Sequence of chain 1.B:
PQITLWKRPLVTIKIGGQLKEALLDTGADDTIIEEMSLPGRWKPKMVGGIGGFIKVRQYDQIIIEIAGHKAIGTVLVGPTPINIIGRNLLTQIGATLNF

Sequence of chain 1.A:
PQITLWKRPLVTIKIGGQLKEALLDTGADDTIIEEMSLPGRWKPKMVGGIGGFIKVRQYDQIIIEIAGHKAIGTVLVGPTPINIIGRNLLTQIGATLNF

Binding-site contacts:
Ligand atom CE1 contacts residue GLY49 of chain 1.A at 3.6 Å.
Ligand atom C9 contacts residue ASP25 of chain 1.A at 3.4 Å.
Ligand atom CB contacts residue GLY48 of chain 1.A at 3.5 Å.
Ligand atom CB1 contacts residue ASP25 of chain 1.B at 3.2 Å.
Ligand atom C8 contacts residue GLY49 of chain 1.A at 3.5 Å.
Ligand atom C3 contacts residue ASP29 of chain 1.A at 3.2 Å.
Ligand atom ND2 contacts residue ASP30 of chain 1.A at 2.9 Å (salt-bridge).
Ligand atom C21 contacts residue ACT1 of chain 1.E at 3.6 Å.
Ligand atom C3A contacts residue ACT1 of chain 1.E at 3.6 Å.
Ligand atom O1 contacts residue GLY49 of chain 1.A at 3.5 Å.
Ligand atom O contacts residue ASP29 of chain 1.A at 3.2 Å (salt-bridge).
Ligand atom O contacts residue GLY27 of chain 1.A at 3.6 Å (h-bond).
Ligand atom C3 contacts residue ARG8 of chain 1.B at 3.4 Å.
Ligand atom O2 contacts residue ASP25 of chain 1.B at 2.5 Å (salt-bridge).
Ligand atom CE2 contacts residue ROC1 of chain 1.D at 3.5 Å.
Ligand atom C51 contacts residue ILE50 of chain 1.B at 3.6 Å (hydrophobic).
Ligand atom CD2 contacts residue GLY27 of chain 1.A at 3.4 Å.
Ligand atom C51 contacts residue PRO81 of chain 1.A at 3.4 Å (hydrophobic).
Ligand atom CE1 contacts residue ILE50 of chain 1.A at 3.5 Å (hydrophobic).
Ligand atom O2 contacts residue GLY27 of chain 1.A at 3.4 Å.
Ligand atom OD1 contacts residue GLY48 of chain 1.A at 3.2 Å (h-bond).
Ligand atom N2 contacts residue GLY27 of chain 1.A at 3.2 Å (h-bond).
Ligand atom CD1 contacts residue ILE50 of chain 1.A at 3.6 Å (hydrophobic).
Ligand atom ND2 contacts residue ASP29 of chain 1.A at 3.2 Å (salt-bridge).
Ligand atom C4 contacts residue ROC1 of chain 1.D at 3.5 Å.
Ligand atom OD1 contacts residue ASP30 of chain 1.A at 3.5 Å (salt-bridge).
Ligand atom C22 contacts residue ILE50 of chain 1.A at 3.3 Å (hydrophobic).
Ligand atom O2 contacts residue ASP25 of chain 1.A at 2.7 Å (salt-bridge).
Ligand atom N3 contacts residue ACT1 of chain 1.E at 3.1 Å (h-bond).
Ligand atom CM contacts residue ASP25 of chain 1.B at 3.5 Å.
Ligand atom C9 contacts residue ASP25 of chain 1.B at 3.4 Å.
Ligand atom C3 contacts residue ROC1 of chain 1.D at 3.5 Å.
Ligand atom C32 contacts residue ILE50 of chain 1.A at 3.4 Å (hydrophobic).
Ligand atom C4A contacts residue ROC1 of chain 1.D at 3.4 Å.
Ligand atom N1 contacts residue GLY48 of chain 1.A at 3.2 Å (h-bond).
Ligand atom N contacts residue GLY48 of chain 1.A at 2.9 Å (h-bond).
Ligand atom C5 contacts residue ROC1 of chain 1.D at 3.3 Å.
Ligand atom C8 contacts residue GLY48 of chain 1.A at 3.6 Å.
Ligand atom C61 contacts residue THR80 of chain 1.A at 3.6 Å.
Ligand atom C4 contacts residue ARG8 of chain 1.B at 3.4 Å.

A small-molecule ligand and the protein it binds are described below.
Small molecule (SMILES): CC(C)(C)NC(=O)[C@@H]1C[C@@H]2CCCC[C@@H]2CN1C[C@@H](O)[C@H](Cc1ccccc1)NC(=O)[C@H](CC(N)=O)NC(=O)c1ccc2ccccc2n1